A protein and the small-molecule ligand that binds it are described below.
Small molecule (SMILES): CC(=O)N[C@H]1[C@H]([C@H](O)[C@H](O)CO)O[C@@](O[C@H](CO)[C@@H](O)[C@@H]2O[C@@H](C(=O)O)C[C@H](O)[C@H]2NC(C)=O)(C(=O)O)C[C@@H]1O

Binding-site contacts:
Ligand atom C10 contacts residue LYS68 of chain 3.D at 3.8 Å.
Ligand atom C10 contacts residue PHE75 of chain 3.E at 2.7 Å (hydrophobic).
Ligand atom O10 contacts residue PHE75 of chain 3.E at 2.6 Å.
Ligand atom N5 contacts residue GLN278 of chain 3.D at 3.9 Å.
Ligand atom C11 contacts residue LEU62 of chain 3.D at 3.9 Å (hydrophobic).
Ligand atom C11 contacts residue LYS68 of chain 3.D at 3.7 Å.
Ligand atom O1A contacts residue SER274 of chain 3.D at 3.8 Å.
Ligand atom O1B contacts residue SER274 of chain 3.D at 2.4 Å (h-bond).
Ligand atom C11 contacts residue PHE65 of chain 3.D at 3.8 Å (hydrophobic).
Ligand atom C8 contacts residue GLN278 of chain 3.D at 3.7 Å.
Ligand atom O8 contacts residue ASN272 of chain 3.D at 3.4 Å (h-bond).
Ligand atom N5 contacts residue PHE75 of chain 3.E at 3.8 Å.
Ligand atom O1A contacts residue THR276 of chain 3.D at 2.6 Å (h-bond).
Ligand atom O1A contacts residue ASN272 of chain 3.D at 3.6 Å (h-bond).
Ligand atom C5 contacts residue LYS68 of chain 3.D at 3.7 Å.
Ligand atom O10 contacts residue LEU62 of chain 3.D at 3.1 Å.
Ligand atom C11 contacts residue THR276 of chain 3.D at 3.4 Å.
Ligand atom C11 contacts residue HIS138 of chain 3.C at 3.3 Å.
Ligand atom C11 contacts residue PHE270 of chain 3.D at 3.9 Å (hydrophobic).
Ligand atom O1B contacts residue THR276 of chain 3.D at 3.5 Å (h-bond).
Ligand atom O8 contacts residue GLN278 of chain 3.D at 3.5 Å (h-bond).
Ligand atom C6 contacts residue ASN272 of chain 3.D at 3.7 Å.
Ligand atom C11 contacts residue PHE75 of chain 3.E at 1.8 Å (hydrophobic).
Ligand atom C9 contacts residue GLN278 of chain 3.D at 3.2 Å.
Ligand atom O7 contacts residue LEU62 of chain 3.D at 3.5 Å.
Ligand atom O9 contacts residue LYS68 of chain 3.D at 2.8 Å (salt-bridge).
Ligand atom O1B contacts residue LYS68 of chain 3.D at 3.6 Å.
Ligand atom O9 contacts residue LEU67 of chain 3.D at 3.2 Å.
Ligand atom C10 contacts residue LEU62 of chain 3.D at 3.5 Å (hydrophobic).
Ligand atom C7 contacts residue GLN278 of chain 3.D at 3.8 Å.
Ligand atom C11 contacts residue GLN278 of chain 3.D at 3.5 Å.
Ligand atom N5 contacts residue LYS68 of chain 3.D at 2.9 Å (salt-bridge).
Ligand atom C9 contacts residue LYS68 of chain 3.D at 3.8 Å.
Ligand atom C1 contacts residue THR276 of chain 3.D at 3.4 Å.
Ligand atom C1 contacts residue SER274 of chain 3.D at 3.4 Å.
Ligand atom C11 contacts residue ASN272 of chain 3.D at 3.6 Å.
Ligand atom N5 contacts residue ASN272 of chain 3.D at 3.3 Å (h-bond).
Ligand atom O8 contacts residue LYS68 of chain 3.D at 3.5 Å.
Ligand atom O8 contacts residue THR276 of chain 3.D at 3.8 Å.
Ligand atom C6 contacts residue LYS68 of chain 3.D at 3.8 Å.

Sequence of chain 3.E:
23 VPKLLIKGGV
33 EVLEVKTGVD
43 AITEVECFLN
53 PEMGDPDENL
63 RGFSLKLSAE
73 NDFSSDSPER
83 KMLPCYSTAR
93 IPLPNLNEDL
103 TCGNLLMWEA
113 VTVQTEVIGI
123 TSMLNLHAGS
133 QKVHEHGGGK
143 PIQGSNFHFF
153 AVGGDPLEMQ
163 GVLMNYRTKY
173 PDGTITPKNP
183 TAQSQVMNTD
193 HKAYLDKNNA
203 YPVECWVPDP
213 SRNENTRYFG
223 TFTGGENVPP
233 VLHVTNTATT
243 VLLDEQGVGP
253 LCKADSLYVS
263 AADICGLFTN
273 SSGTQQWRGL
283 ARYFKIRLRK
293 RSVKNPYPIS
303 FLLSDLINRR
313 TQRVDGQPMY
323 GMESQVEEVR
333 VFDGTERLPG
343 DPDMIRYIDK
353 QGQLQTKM

Sequence of chain 3.C:
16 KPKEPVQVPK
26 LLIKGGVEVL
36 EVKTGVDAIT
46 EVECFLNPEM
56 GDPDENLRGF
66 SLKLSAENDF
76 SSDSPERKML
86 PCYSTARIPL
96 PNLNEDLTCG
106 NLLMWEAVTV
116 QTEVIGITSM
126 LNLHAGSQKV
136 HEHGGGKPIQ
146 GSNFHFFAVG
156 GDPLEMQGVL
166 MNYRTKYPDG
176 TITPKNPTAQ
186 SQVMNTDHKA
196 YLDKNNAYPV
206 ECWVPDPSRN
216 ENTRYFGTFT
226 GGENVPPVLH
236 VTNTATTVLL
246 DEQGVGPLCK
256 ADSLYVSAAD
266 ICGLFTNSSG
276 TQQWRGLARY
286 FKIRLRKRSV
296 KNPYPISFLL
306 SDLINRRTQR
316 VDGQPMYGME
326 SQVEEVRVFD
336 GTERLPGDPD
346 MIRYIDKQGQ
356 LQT

Sequence of chain 3.D:
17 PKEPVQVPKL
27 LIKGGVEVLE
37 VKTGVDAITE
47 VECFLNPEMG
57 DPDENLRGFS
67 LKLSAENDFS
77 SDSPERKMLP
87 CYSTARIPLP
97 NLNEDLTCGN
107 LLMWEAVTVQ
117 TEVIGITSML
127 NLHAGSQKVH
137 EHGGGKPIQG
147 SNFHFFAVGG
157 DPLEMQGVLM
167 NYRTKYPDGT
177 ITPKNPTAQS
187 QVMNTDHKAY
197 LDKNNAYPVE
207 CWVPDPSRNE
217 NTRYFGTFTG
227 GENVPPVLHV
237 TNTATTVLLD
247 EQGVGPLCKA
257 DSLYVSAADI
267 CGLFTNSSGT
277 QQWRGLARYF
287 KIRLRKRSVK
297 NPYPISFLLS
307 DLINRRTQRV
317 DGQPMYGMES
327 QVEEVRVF